Binding-site contacts:
Ligand atom O7 contacts residue ASN75 of chain 2.B at 4.4 Å.
Ligand atom O5 contacts residue MET107 of chain 2.B at 3.9 Å.
Ligand atom N2 contacts residue HIS74 of chain 2.B at 4.4 Å.
Ligand atom C2 contacts residue ASN75 of chain 2.B at 2.5 Å.
Ligand atom C1 contacts residue ASN75 of chain 2.B at 1.4 Å.
Ligand atom N2 contacts residue ASN75 of chain 2.B at 2.9 Å (h-bond).
Ligand atom O5 contacts residue ASN75 of chain 2.B at 2.4 Å (h-bond).
Ligand atom C5 contacts residue ASN75 of chain 2.B at 3.7 Å.
Ligand atom C7 contacts residue ASN75 of chain 2.B at 4.1 Å.
Ligand atom C3 contacts residue ASN75 of chain 2.B at 3.8 Å.
Ligand atom C1 contacts residue MET107 of chain 2.B at 4.1 Å (hydrophobic).
Ligand atom C4 contacts residue ASN75 of chain 2.B at 4.3 Å.
Ligand atom O7 contacts residue HIS74 of chain 2.B at 3.5 Å (h-bond).
Ligand atom C7 contacts residue HIS74 of chain 2.B at 4.2 Å.

Sequence of chain 2.B:
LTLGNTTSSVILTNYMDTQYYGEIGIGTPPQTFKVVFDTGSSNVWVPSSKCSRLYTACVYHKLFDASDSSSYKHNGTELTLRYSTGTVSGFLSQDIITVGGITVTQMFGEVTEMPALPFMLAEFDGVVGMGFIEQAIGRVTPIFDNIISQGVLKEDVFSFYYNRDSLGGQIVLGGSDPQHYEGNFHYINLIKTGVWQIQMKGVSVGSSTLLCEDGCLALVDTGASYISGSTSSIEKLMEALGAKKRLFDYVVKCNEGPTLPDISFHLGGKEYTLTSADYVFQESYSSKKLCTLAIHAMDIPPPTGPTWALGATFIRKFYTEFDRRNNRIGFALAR

This protein binds this small molecule.
Small molecule (SMILES): CC(=O)N[C@@H]1[C@@H](O)[C@H](O)[C@@H](CO)O[C@H]1O